Sequence of chain 2.A:
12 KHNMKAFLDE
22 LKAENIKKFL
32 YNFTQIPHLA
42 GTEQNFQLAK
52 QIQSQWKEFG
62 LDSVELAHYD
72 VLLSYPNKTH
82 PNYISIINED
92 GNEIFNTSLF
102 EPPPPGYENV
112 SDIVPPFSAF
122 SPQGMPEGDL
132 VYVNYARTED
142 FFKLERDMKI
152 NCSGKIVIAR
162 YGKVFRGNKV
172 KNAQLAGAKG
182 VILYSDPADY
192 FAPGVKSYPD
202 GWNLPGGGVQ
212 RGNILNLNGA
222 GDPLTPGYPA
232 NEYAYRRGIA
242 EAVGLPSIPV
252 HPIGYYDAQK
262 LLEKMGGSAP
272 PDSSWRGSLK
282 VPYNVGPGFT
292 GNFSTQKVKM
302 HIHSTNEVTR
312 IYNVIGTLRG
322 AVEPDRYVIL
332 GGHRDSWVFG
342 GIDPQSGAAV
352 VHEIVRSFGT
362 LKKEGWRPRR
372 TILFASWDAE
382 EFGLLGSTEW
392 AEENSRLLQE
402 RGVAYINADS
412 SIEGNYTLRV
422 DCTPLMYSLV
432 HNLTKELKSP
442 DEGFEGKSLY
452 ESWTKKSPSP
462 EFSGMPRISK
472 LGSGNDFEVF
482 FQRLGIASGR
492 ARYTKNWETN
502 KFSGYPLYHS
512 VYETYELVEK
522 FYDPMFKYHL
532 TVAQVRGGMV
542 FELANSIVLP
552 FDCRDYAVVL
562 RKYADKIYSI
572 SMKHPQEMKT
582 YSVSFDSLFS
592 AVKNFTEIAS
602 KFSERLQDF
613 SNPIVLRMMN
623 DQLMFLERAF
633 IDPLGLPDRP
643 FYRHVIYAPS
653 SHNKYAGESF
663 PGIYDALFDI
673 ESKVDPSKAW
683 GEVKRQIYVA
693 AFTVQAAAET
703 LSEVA

Binding-site contacts:
Ligand atom O5 contacts residue ASN595 of chain 2.A at 2.2 Å (h-bond).
Ligand atom C6 contacts residue HIS69 of chain 1.A at 4.0 Å.
Ligand atom O4 contacts residue GLU233 of chain 1.A at 2.8 Å (salt-bridge).
Ligand atom C3 contacts residue ARG311 of chain 1.A at 3.7 Å.
Ligand atom C2 contacts residue ASN595 of chain 2.A at 2.4 Å.
Ligand atom C8 contacts residue SER591 of chain 2.A at 3.8 Å.
Ligand atom C2 contacts residue GLU233 of chain 1.A at 3.4 Å.
Ligand atom O3 contacts residue GLU233 of chain 1.A at 3.8 Å.
Ligand atom C3 contacts residue ASN595 of chain 2.A at 3.7 Å.
Ligand atom C7 contacts residue SER591 of chain 2.A at 3.8 Å.
Ligand atom O3 contacts residue ARG311 of chain 1.A at 3.0 Å (salt-bridge).
Ligand atom C2 contacts residue SER591 of chain 2.A at 3.6 Å.
Ligand atom C3 contacts residue ARG311 of chain 1.A at 3.8 Å.
Ligand atom C7 contacts residue ASN595 of chain 2.A at 3.8 Å.
Ligand atom C1 contacts residue ASN595 of chain 2.A at 1.4 Å.
Ligand atom O7 contacts residue GLN697 of chain 2.A at 3.3 Å.
Ligand atom C2 contacts residue ARG311 of chain 1.A at 3.8 Å.
Ligand atom C8 contacts residue ALA592 of chain 2.A at 3.8 Å (hydrophobic).
Ligand atom C2 contacts residue GLN697 of chain 2.A at 3.8 Å.
Ligand atom C6 contacts residue GLU233 of chain 1.A at 3.8 Å.
Ligand atom C4 contacts residue ARG311 of chain 1.A at 3.6 Å.
Ligand atom O2 contacts residue HIS69 of chain 1.A at 3.0 Å (h-bond).
Ligand atom N2 contacts residue GLN697 of chain 2.A at 3.6 Å.
Ligand atom N2 contacts residue SER591 of chain 2.A at 2.8 Å (h-bond).
Ligand atom C8 contacts residue SER588 of chain 2.A at 3.5 Å.
Ligand atom C3 contacts residue GLU233 of chain 1.A at 4.1 Å.
Ligand atom C8 contacts residue TYR234 of chain 1.A at 3.7 Å (hydrophobic).
Ligand atom C3 contacts residue SER591 of chain 2.A at 4.0 Å.
Ligand atom C7 contacts residue GLN697 of chain 2.A at 3.4 Å.
Ligand atom C1 contacts residue ARG311 of chain 1.A at 4.0 Å.
Ligand atom C1 contacts residue SER591 of chain 2.A at 3.7 Å.
Ligand atom O2 contacts residue ARG311 of chain 1.A at 3.4 Å (salt-bridge).
Ligand atom C1 contacts residue GLN697 of chain 2.A at 3.8 Å.
Ligand atom O4 contacts residue ARG311 of chain 1.A at 4.1 Å.
Ligand atom O5 contacts residue HIS69 of chain 1.A at 3.6 Å.
Ligand atom N2 contacts residue ASN595 of chain 2.A at 3.0 Å (h-bond).
Ligand atom C5 contacts residue GLU233 of chain 1.A at 3.8 Å.
Ligand atom O2 contacts residue GLU233 of chain 1.A at 2.6 Å (salt-bridge).
Ligand atom C4 contacts residue GLU233 of chain 1.A at 3.7 Å.
Ligand atom C5 contacts residue ASN595 of chain 2.A at 3.6 Å.

Sequence of chain 1.A:
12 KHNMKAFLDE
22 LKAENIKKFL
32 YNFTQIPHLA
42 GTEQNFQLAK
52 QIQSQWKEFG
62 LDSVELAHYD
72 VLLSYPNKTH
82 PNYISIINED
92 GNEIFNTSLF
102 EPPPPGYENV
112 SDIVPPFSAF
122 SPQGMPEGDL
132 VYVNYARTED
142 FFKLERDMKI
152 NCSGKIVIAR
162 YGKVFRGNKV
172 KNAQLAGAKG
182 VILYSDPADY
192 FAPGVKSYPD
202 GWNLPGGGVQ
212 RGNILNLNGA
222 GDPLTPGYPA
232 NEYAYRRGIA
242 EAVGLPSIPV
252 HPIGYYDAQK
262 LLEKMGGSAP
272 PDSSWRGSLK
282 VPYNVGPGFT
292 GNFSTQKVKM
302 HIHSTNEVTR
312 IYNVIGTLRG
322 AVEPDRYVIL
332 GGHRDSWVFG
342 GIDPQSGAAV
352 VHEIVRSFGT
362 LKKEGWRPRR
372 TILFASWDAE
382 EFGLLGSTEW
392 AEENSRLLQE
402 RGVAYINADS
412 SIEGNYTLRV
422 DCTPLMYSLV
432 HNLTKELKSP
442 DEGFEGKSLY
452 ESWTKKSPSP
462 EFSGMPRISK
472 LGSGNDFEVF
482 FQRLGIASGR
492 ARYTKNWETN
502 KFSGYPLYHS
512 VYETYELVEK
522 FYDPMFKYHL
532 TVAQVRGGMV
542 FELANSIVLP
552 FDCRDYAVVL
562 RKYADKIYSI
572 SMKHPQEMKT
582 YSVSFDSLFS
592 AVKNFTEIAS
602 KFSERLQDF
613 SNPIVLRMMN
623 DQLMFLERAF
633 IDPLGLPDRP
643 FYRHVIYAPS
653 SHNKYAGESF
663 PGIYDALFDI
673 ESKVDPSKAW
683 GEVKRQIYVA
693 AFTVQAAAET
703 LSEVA

A small-molecule ligand and the protein it binds are described below.
Small molecule (SMILES): CC(=O)N[C@H]1[C@H](O[C@H]2[C@H](O)[C@@H](NC(C)=O)CO[C@@H]2CO)O[C@H](CO)[C@@H](O[C@@H]2O[C@H](CO)[C@@H](O)[C@H](O[C@H]3O[C@H](CO)[C@@H](O)[C@H](O)[C@@H]3O)[C@@H]2O)[C@@H]1O